Sequence of chain 1.A:
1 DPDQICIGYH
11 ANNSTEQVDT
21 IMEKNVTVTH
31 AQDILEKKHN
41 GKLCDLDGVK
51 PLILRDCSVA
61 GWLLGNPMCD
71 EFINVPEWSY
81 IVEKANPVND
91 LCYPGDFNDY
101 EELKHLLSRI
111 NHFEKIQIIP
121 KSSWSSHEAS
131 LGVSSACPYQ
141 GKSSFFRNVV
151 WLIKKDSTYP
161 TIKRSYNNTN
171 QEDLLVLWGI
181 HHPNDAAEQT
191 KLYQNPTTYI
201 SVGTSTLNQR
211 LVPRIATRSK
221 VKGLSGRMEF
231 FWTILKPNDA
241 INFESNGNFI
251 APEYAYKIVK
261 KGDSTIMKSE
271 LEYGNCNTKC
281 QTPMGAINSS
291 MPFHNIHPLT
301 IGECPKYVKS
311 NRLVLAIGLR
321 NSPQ

The protein below binds the small molecule below.
Small molecule (SMILES): CC(=O)N[C@@H]1[C@@H](O)[C@H](O)[C@@H](CO)O[C@H]1O

Binding-site contacts:
Ligand atom C8 contacts residue LYS24 of chain 1.A at 4.5 Å.
Ligand atom O7 contacts residue ASN25 of chain 1.A at 3.2 Å (h-bond).
Ligand atom C5 contacts residue ASN25 of chain 1.A at 3.8 Å.
Ligand atom O5 contacts residue ASN25 of chain 1.A at 2.5 Å (h-bond).
Ligand atom C2 contacts residue ASN25 of chain 1.A at 2.5 Å.
Ligand atom C1 contacts residue ASN25 of chain 1.A at 1.5 Å.
Ligand atom C4 contacts residue ASN25 of chain 1.A at 4.3 Å.
Ligand atom C3 contacts residue ASN25 of chain 1.A at 3.8 Å.
Ligand atom O6 contacts residue ASN25 of chain 1.A at 4.4 Å.
Ligand atom C7 contacts residue ASN25 of chain 1.A at 3.2 Å.
Ligand atom C8 contacts residue ASN25 of chain 1.A at 4.4 Å.
Ligand atom N2 contacts residue ASN25 of chain 1.A at 2.9 Å (h-bond).